Sequence of chain 30.E:
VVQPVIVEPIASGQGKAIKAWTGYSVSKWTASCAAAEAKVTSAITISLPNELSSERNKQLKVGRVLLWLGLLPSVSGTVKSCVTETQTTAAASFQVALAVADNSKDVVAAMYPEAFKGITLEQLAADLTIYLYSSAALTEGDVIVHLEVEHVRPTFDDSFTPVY

Sequence of chain 30.D:
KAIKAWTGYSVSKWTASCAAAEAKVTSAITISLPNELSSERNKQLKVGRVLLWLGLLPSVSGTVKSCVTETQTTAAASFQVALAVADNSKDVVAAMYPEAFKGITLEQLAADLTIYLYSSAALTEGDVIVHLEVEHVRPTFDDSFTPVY

Binding-site contacts:
Ligand atom C1' contacts residue TRP47 of chain 30.D at 4.3 Å (hydrophobic).
Ligand atom N9 contacts residue TRP47 of chain 30.D at 3.9 Å.
Ligand atom C2 contacts residue TRP47 of chain 30.D at 4.2 Å (hydrophobic).
Ligand atom C5 contacts residue TRP47 of chain 30.D at 3.8 Å (hydrophobic).
Ligand atom N6 contacts residue TYR50 of chain 30.D at 4.2 Å.
Ligand atom O4' contacts residue TRP47 of chain 30.D at 4.1 Å.
Ligand atom N6 contacts residue THR48 of chain 30.D at 3.3 Å (h-bond).
Ligand atom C5' contacts residue VAL178 of chain 30.E at 4.5 Å (hydrophobic).
Ligand atom O4' contacts residue LYS143 of chain 30.D at 4.1 Å.
Ligand atom C6 contacts residue TRP47 of chain 30.D at 3.9 Å (hydrophobic).
Ligand atom N1 contacts residue TRP47 of chain 30.D at 4.3 Å.
Ligand atom C4 contacts residue TRP47 of chain 30.D at 3.9 Å (hydrophobic).
Ligand atom N3 contacts residue TRP47 of chain 30.D at 4.1 Å.
Ligand atom N1 contacts residue THR48 of chain 30.D at 4.0 Å.
Ligand atom C8 contacts residue TRP47 of chain 30.D at 3.8 Å (hydrophobic).
Ligand atom N7 contacts residue TRP47 of chain 30.D at 3.7 Å.
Ligand atom C6 contacts residue THR48 of chain 30.D at 4.2 Å.
Ligand atom N6 contacts residue TRP47 of chain 30.D at 3.8 Å.
Ligand atom OP2 contacts residue VAL178 of chain 30.E at 4.5 Å.
Ligand atom OP2 contacts residue GLY49 of chain 30.E at 4.2 Å.

The protein below binds the small molecule below.
Small molecule (SMILES): Nc1ncnc2c1ncn2[C@@H]1O[C@H](COO[C@@H]2C[C@@H](CO[P](=O)(O)O[C@H]3[C@@H](O)[C@H](n4cnc5c(N)ncnc54)O[C@@H]3COP(=O)=O)O[C@H]2n2ccc(=O)[nH]c2=O)[C@@H](OOP(O)OC[C@H]2O[C@@H](n3ccc(=O)[nH]c3=O)[C@H](O)[C@@H]2O)[C@H]1O.Op1oo1